Sequence of chain 1.B:
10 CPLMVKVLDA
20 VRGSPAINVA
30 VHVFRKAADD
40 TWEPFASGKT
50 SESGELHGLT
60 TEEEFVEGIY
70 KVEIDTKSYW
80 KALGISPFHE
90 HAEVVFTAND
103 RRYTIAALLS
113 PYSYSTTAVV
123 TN

Binding-site contacts:
Ligand atom O20 contacts residue LEU110 of chain 2.B at 3.8 Å.
Ligand atom C10 contacts residue LYS15 of chain 1.B at 3.7 Å.
Ligand atom C7 contacts residue LEU17 of chain 2.B at 3.1 Å (hydrophobic).
Ligand atom C6 contacts residue 7BD1 of chain 2.D at 0.2 Å.
Ligand atom C7 contacts residue 7BD1 of chain 2.D at 0.1 Å.
Ligand atom C10 contacts residue 7BD1 of chain 2.D at 0.2 Å.
Ligand atom O19 contacts residue SER117 of chain 2.B at 2.9 Å (h-bond).
Ligand atom C11 contacts residue 7BD1 of chain 2.D at 0.1 Å.
Ligand atom C18 contacts residue THR119 of chain 2.B at 3.2 Å.
Ligand atom C3 contacts residue 7BD1 of chain 2.D at 0.2 Å.
Ligand atom C2 contacts residue 7BD1 of chain 2.D at 0.3 Å.
Ligand atom C5 contacts residue 7BD1 of chain 2.D at 0.0 Å.
Ligand atom C11 contacts residue ALA108 of chain 2.B at 3.6 Å (hydrophobic).
Ligand atom C13 contacts residue 7BD1 of chain 2.D at 0.3 Å.
Ligand atom C17 contacts residue 7BD1 of chain 2.D at 1.5 Å.
Ligand atom C11 contacts residue LEU17 of chain 1.B at 3.0 Å (hydrophobic).
Ligand atom C12 contacts residue VAL121 of chain 2.B at 3.1 Å (hydrophobic).
Ligand atom C17 contacts residue THR119 of chain 2.B at 3.4 Å.
Ligand atom C3 contacts residue LEU17 of chain 2.B at 3.8 Å (hydrophobic).
Ligand atom C8 contacts residue 7BD1 of chain 2.D at 0.1 Å.
Ligand atom C1 contacts residue LEU17 of chain 1.B at 3.6 Å (hydrophobic).
Ligand atom C1 contacts residue 7BD1 of chain 2.D at 0.2 Å.
Ligand atom O15 contacts residue 7BD1 of chain 2.D at 0.9 Å (h-bond).
Ligand atom O20 contacts residue SER117 of chain 2.B at 2.7 Å (h-bond).
Ligand atom C7 contacts residue ALA108 of chain 1.B at 3.6 Å (hydrophobic).
Ligand atom C18 contacts residue SER117 of chain 2.B at 3.1 Å.
Ligand atom C12 contacts residue 7BD1 of chain 2.D at 0.1 Å.
Ligand atom C12 contacts residue LEU17 of chain 1.B at 3.7 Å (hydrophobic).
Ligand atom C18 contacts residue 7BD1 of chain 2.D at 2.5 Å.
Ligand atom O19 contacts residue 7BD1 of chain 2.D at 3.6 Å.
Ligand atom O20 contacts residue 7BD1 of chain 2.D at 1.6 Å (h-bond).
Ligand atom O19 contacts residue THR118 of chain 2.B at 3.7 Å.
Ligand atom C9 contacts residue 7BD1 of chain 2.D at 0.3 Å.
Ligand atom C6 contacts residue LYS15 of chain 2.B at 3.5 Å.
Ligand atom C8 contacts residue LEU17 of chain 2.B at 3.6 Å (hydrophobic).
Ligand atom C4 contacts residue 7BD1 of chain 2.D at 0.0 Å.
Ligand atom N14 contacts residue 7BD1 of chain 2.D at 0.9 Å (h-bond).
Ligand atom C16 contacts residue 7BD1 of chain 2.D at 0.2 Å.
Ligand atom C8 contacts residue VAL121 of chain 1.B at 3.2 Å (hydrophobic).
Ligand atom O19 contacts residue THR119 of chain 2.B at 2.7 Å (h-bond).

Sequence of chain 2.A:
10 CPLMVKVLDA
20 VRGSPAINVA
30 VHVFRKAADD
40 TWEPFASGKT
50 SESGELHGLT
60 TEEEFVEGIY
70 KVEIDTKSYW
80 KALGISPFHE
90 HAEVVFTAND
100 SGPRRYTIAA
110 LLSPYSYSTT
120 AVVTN

A protein and the small-molecule ligand that binds it are described below.
Small molecule (SMILES): O=C(O)CCON=C1c2ccccc2-c2ccccc21

Sequence of chain 2.B:
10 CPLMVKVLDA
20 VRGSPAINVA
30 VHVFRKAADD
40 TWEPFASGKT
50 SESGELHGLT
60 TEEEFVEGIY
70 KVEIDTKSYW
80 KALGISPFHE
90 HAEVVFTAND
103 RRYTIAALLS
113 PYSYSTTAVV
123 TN